Sequence of chain 1.A:
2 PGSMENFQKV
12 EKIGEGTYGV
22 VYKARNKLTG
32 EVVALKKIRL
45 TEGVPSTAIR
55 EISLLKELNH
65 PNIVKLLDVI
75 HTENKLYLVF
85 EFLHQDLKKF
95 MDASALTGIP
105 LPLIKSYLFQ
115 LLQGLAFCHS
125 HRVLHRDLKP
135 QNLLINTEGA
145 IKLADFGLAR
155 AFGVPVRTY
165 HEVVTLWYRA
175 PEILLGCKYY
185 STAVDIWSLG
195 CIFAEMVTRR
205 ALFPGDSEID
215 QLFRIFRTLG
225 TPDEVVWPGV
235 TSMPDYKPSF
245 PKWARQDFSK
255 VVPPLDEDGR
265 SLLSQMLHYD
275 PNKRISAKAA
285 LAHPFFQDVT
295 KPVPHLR

This protein binds this small molecule.
Small molecule (SMILES): NS(=O)(=O)c1cccc(Nc2nc(OCC3CCCCC3)c3nc[nH]c3n2)c1

Binding-site contacts:
Ligand atom C4 contacts residue ALA35 of chain 1.A at 3.5 Å (hydrophobic).
Ligand atom C17 contacts residue ILE14 of chain 1.A at 3.6 Å (hydrophobic).
Ligand atom C22 contacts residue ILE14 of chain 1.A at 3.7 Å (hydrophobic).
Ligand atom C5 contacts residue LEU138 of chain 1.A at 3.4 Å (hydrophobic).
Ligand atom C2 contacts residue LEU138 of chain 1.A at 3.6 Å (hydrophobic).
Ligand atom C21 contacts residue PHE86 of chain 1.A at 3.7 Å (hydrophobic).
Ligand atom C14 contacts residue ASN136 of chain 1.A at 3.8 Å.
Ligand atom C2 contacts residue LEU87 of chain 1.A at 3.7 Å (hydrophobic).
Ligand atom C8 contacts residue PHE84 of chain 1.A at 3.3 Å (hydrophobic).
Ligand atom N9 contacts residue PHE84 of chain 1.A at 3.8 Å.
Ligand atom C13 contacts residue GLU16 of chain 1.A at 3.4 Å.
Ligand atom C18 contacts residue ILE14 of chain 1.A at 3.6 Å (hydrophobic).
Ligand atom C19 contacts residue GLN89 of chain 1.A at 3.7 Å.
Ligand atom N9 contacts residue GLU85 of chain 1.A at 2.6 Å (salt-bridge).
Ligand atom N2 contacts residue LEU87 of chain 1.A at 2.6 Å (h-bond).
Ligand atom C15 contacts residue ASN136 of chain 1.A at 3.3 Å.
Ligand atom C6 contacts residue LEU138 of chain 1.A at 3.5 Å (hydrophobic).
Ligand atom C8 contacts residue GLU85 of chain 1.A at 3.5 Å.
Ligand atom N26 contacts residue GLN89 of chain 1.A at 3.7 Å.
Ligand atom S23 contacts residue HIS88 of chain 1.A at 3.4 Å (h-bond).
Ligand atom C20 contacts residue HIS88 of chain 1.A at 3.5 Å.
Ligand atom C8 contacts residue VAL68 of chain 1.A at 3.2 Å (hydrophobic).
Ligand atom C10 contacts residue ILE14 of chain 1.A at 3.8 Å (hydrophobic).
Ligand atom C21 contacts residue HIS88 of chain 1.A at 3.7 Å.
Ligand atom N1 contacts residue LEU138 of chain 1.A at 3.5 Å.
Ligand atom C21 contacts residue LEU87 of chain 1.A at 3.2 Å (hydrophobic).
Ligand atom N9 contacts residue VAL68 of chain 1.A at 3.4 Å.
Ligand atom N3 contacts residue LEU138 of chain 1.A at 3.5 Å.
Ligand atom N3 contacts residue LEU87 of chain 1.A at 3.3 Å (h-bond).
Ligand atom O24 contacts residue PHE86 of chain 1.A at 3.5 Å.
Ligand atom N26 contacts residue HIS88 of chain 1.A at 2.8 Å (h-bond).
Ligand atom C4 contacts residue GLU85 of chain 1.A at 3.7 Å.
Ligand atom C4 contacts residue LEU138 of chain 1.A at 3.4 Å (hydrophobic).
Ligand atom C19 contacts residue ILE14 of chain 1.A at 3.7 Å (hydrophobic).
Ligand atom O24 contacts residue HIS88 of chain 1.A at 3.5 Å (h-bond).
Ligand atom N2 contacts residue PHE86 of chain 1.A at 3.8 Å.
Ligand atom N9 contacts residue ALA35 of chain 1.A at 3.5 Å.
Ligand atom C21 contacts residue ILE14 of chain 1.A at 3.8 Å (hydrophobic).
Ligand atom C13 contacts residue GLY17 of chain 1.A at 3.6 Å.
Ligand atom C22 contacts residue LEU87 of chain 1.A at 3.2 Å (hydrophobic).